This small molecule binds to this protein.
Small molecule (SMILES): Cc1ccc2c(c1)CCCN2C(=O)SCC(=O)Nc1ccc(S(N)(=O)=O)cc1Cl

Binding-site contacts:
Ligand atom C18 contacts residue LYS107 of chain 1.A at 2.9 Å.
Ligand atom O29 contacts residue LYS105 of chain 1.A at 2.9 Å.
Ligand atom C18 contacts residue VAL109 of chain 1.A at 3.5 Å (hydrophobic).
Ligand atom C8 contacts residue LEU237 of chain 1.A at 3.5 Å (hydrophobic).
Ligand atom N15 contacts residue TYR321 of chain 1.A at 3.6 Å.
Ligand atom C18 contacts residue LYS106 of chain 1.A at 3.0 Å.
Ligand atom C7 contacts residue LEU103 of chain 1.A at 3.6 Å (hydrophobic).
Ligand atom O26 contacts residue PRO228 of chain 1.A at 3.3 Å.
Ligand atom C27 contacts residue TYR191 of chain 1.A at 3.6 Å (hydrophobic).
Ligand atom CL22 contacts residue LEU237 of chain 1.A at 3.4 Å.
Ligand atom O30 contacts residue VAL109 of chain 1.A at 2.5 Å (h-bond).
Ligand atom O29 contacts residue TYR321 of chain 1.A at 3.2 Å.
Ligand atom C20 contacts residue VAL109 of chain 1.A at 2.9 Å (hydrophobic).
Ligand atom C19 contacts residue VAL109 of chain 1.A at 3.2 Å (hydrophobic).
Ligand atom C20 contacts residue PRO239 of chain 1.A at 3.7 Å (hydrophobic).
Ligand atom N15 contacts residue PRO239 of chain 1.A at 3.3 Å (h-bond).
Ligand atom C14 contacts residue LYS106 of chain 1.A at 3.3 Å.
Ligand atom C27 contacts residue TRP232 of chain 1.A at 3.6 Å (hydrophobic).
Ligand atom N29 contacts residue SER108 of chain 1.A at 3.3 Å.
Ligand atom C27 contacts residue TYR184 of chain 1.A at 3.6 Å (hydrophobic).
Ligand atom C17 contacts residue LYS106 of chain 1.A at 2.6 Å.
Ligand atom C16 contacts residue PRO239 of chain 1.A at 3.4 Å (hydrophobic).
Ligand atom C21 contacts residue PRO239 of chain 1.A at 3.4 Å (hydrophobic).
Ligand atom O29 contacts residue LYS106 of chain 1.A at 2.9 Å (salt-bridge).
Ligand atom C21 contacts residue HIS238 of chain 1.A at 3.7 Å.
Ligand atom C16 contacts residue VAL109 of chain 1.A at 3.3 Å (hydrophobic).
Ligand atom N15 contacts residue HIS238 of chain 1.A at 3.5 Å (h-bond).
Ligand atom CL22 contacts residue HIS238 of chain 1.A at 3.2 Å.
Ligand atom S23 contacts residue SER108 of chain 1.A at 3.6 Å.
Ligand atom N29 contacts residue LYS107 of chain 1.A at 2.6 Å (salt-bridge).
Ligand atom O30 contacts residue SER108 of chain 1.A at 3.1 Å.
Ligand atom C13 contacts residue LYS106 of chain 1.A at 3.2 Å.
Ligand atom S23 contacts residue VAL109 of chain 1.A at 3.6 Å.
Ligand atom C6 contacts residue VAL182 of chain 1.A at 3.6 Å (hydrophobic).
Ligand atom C5 contacts residue TYR184 of chain 1.A at 3.4 Å (hydrophobic).
Ligand atom C21 contacts residue VAL109 of chain 1.A at 2.9 Å (hydrophobic).
Ligand atom C10 contacts residue TYR184 of chain 1.A at 3.4 Å (hydrophobic).
Ligand atom C17 contacts residue VAL109 of chain 1.A at 3.6 Å (hydrophobic).
Ligand atom C17 contacts residue PRO239 of chain 1.A at 3.5 Å (hydrophobic).
Ligand atom O29 contacts residue PRO239 of chain 1.A at 3.6 Å (h-bond).

Sequence of chain 1.A:
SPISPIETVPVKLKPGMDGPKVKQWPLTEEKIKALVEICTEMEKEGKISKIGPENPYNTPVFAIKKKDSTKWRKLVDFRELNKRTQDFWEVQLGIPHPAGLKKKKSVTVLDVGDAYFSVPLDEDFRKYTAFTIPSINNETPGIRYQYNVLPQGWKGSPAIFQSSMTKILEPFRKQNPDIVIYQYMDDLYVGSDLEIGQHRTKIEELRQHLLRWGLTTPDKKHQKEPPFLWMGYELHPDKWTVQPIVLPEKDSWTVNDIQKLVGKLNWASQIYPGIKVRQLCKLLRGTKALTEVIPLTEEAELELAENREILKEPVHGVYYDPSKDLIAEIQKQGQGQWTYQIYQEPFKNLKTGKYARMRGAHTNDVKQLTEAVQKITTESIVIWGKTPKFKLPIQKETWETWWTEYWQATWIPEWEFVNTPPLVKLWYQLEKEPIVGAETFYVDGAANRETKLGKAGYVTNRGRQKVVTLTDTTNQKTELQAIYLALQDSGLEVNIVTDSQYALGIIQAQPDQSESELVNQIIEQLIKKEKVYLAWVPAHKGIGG